This small molecule binds to this protein.
Small molecule (SMILES): COc1ccc2c3c1Oc1ccc(O)cc1C=C3N(C)C2=O

Sequence of chain 1.A:
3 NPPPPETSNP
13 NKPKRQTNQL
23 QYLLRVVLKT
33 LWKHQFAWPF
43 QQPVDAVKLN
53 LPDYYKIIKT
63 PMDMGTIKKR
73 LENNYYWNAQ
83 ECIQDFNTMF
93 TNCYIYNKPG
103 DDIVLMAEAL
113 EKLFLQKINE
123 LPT

Binding-site contacts:
Ligand atom C11 contacts residue ILE105 of chain 1.A at 4.0 Å (hydrophobic).
Ligand atom C9 contacts residue LEU51 of chain 1.A at 3.6 Å (hydrophobic).
Ligand atom O1 contacts residue LEU51 of chain 1.A at 4.2 Å.
Ligand atom O4 contacts residue GLN44 of chain 1.A at 3.1 Å (h-bond).
Ligand atom C5 contacts residue ASN99 of chain 1.A at 4.0 Å.
Ligand atom C15 contacts residue GLN44 of chain 1.A at 3.9 Å.
Ligand atom O4 contacts residue LEU51 of chain 1.A at 4.2 Å.
Ligand atom C10 contacts residue PRO41 of chain 1.A at 3.8 Å (hydrophobic).
Ligand atom C3 contacts residue ILE105 of chain 1.A at 3.8 Å (hydrophobic).
Ligand atom C4 contacts residue TYR98 of chain 1.A at 3.7 Å (hydrophobic).
Ligand atom C15 contacts residue LEU51 of chain 1.A at 3.7 Å (hydrophobic).
Ligand atom C4 contacts residue ILE105 of chain 1.A at 4.1 Å (hydrophobic).
Ligand atom O2 contacts residue ILE105 of chain 1.A at 4.0 Å.
Ligand atom C17 contacts residue LEU53 of chain 1.A at 3.9 Å (hydrophobic).
Ligand atom C12 contacts residue TRP40 of chain 1.A at 3.8 Å (hydrophobic).
Ligand atom N1 contacts residue VAL46 of chain 1.A at 4.1 Å.
Ligand atom C16 contacts residue PHE42 of chain 1.A at 4.0 Å (hydrophobic).
Ligand atom C7 contacts residue ILE105 of chain 1.A at 3.7 Å (hydrophobic).
Ligand atom N1 contacts residue ILE105 of chain 1.A at 3.8 Å.
Ligand atom O2 contacts residue ASN99 of chain 1.A at 3.2 Å (h-bond).
Ligand atom C2 contacts residue ILE105 of chain 1.A at 3.9 Å (hydrophobic).
Ligand atom C12 contacts residue LEU51 of chain 1.A at 3.5 Å (hydrophobic).
Ligand atom O2 contacts residue CYS95 of chain 1.A at 4.1 Å.
Ligand atom C8 contacts residue ILE105 of chain 1.A at 3.7 Å (hydrophobic).
Ligand atom O4 contacts residue FMT1 of chain 1.E at 3.9 Å.
Ligand atom O2 contacts residue TYR98 of chain 1.A at 4.0 Å.
Ligand atom C11 contacts residue PRO41 of chain 1.A at 3.4 Å (hydrophobic).
Ligand atom C13 contacts residue LEU51 of chain 1.A at 3.5 Å (hydrophobic).
Ligand atom C4 contacts residue ASN99 of chain 1.A at 3.4 Å.
Ligand atom C3 contacts residue ASN99 of chain 1.A at 4.2 Å.
Ligand atom C14 contacts residue GLN44 of chain 1.A at 3.8 Å.
Ligand atom C14 contacts residue LEU51 of chain 1.A at 3.7 Å (hydrophobic).
Ligand atom O2 contacts residue TYR56 of chain 1.A at 4.0 Å.
Ligand atom C15 contacts residue PRO41 of chain 1.A at 3.4 Å (hydrophobic).
Ligand atom C14 contacts residue TRP40 of chain 1.A at 4.1 Å (hydrophobic).
Ligand atom C16 contacts residue VAL46 of chain 1.A at 3.8 Å (hydrophobic).
Ligand atom C13 contacts residue TRP40 of chain 1.A at 3.6 Å (hydrophobic).
Ligand atom C16 contacts residue PRO41 of chain 1.A at 4.1 Å (hydrophobic).
Ligand atom C7 contacts residue ASN99 of chain 1.A at 3.9 Å.
Ligand atom C10 contacts residue LEU51 of chain 1.A at 3.8 Å (hydrophobic).